This protein binds this small molecule.
Small molecule (SMILES): CC(=O)[C@H]1O[C@@H](OC2=CCC(/C=C(\C)C(=O)N[C@@H]3[C@H](O)[C@@H](O)[C@H]4OCO[C@H]4[C@@H]3O)=CC2=O)[C@@H](O)[C@@H]1O

Binding-site contacts:
Ligand atom O6 contacts residue ZIT1 of chain 1.TKC at 3.1 Å (h-bond).
Ligand atom C11 contacts residue ZIT1 of chain 1.TKC at 4.2 Å.
Ligand atom O11 contacts residue MG1 of chain 1.MBC at 3.9 Å.
Ligand atom O2 contacts residue ZIT1 of chain 1.TKC at 4.1 Å.